Binding-site contacts:
Ligand atom O8 contacts residue HIS170 of chain 2.B at 3.6 Å.
Ligand atom C21 contacts residue HIS41 of chain 2.B at 3.5 Å.
Ligand atom C6 contacts residue VAL189 of chain 2.B at 3.7 Å (hydrophobic).
Ligand atom C29 contacts residue HIS161 of chain 2.B at 3.6 Å.
Ligand atom CB contacts residue VAL188 of chain 2.B at 3.5 Å (hydrophobic).
Ligand atom N6 contacts residue GLU164 of chain 2.B at 2.6 Å (salt-bridge).
Ligand atom C27 contacts residue LEU139 of chain 2.B at 3.6 Å (hydrophobic).
Ligand atom C20 contacts residue CYS143 of chain 2.B at 1.8 Å (hydrophobic).
Ligand atom CG2 contacts residue GLU164 of chain 2.B at 3.6 Å.
Ligand atom N contacts residue CYS143 of chain 2.B at 3.6 Å (h-bond).
Ligand atom C29 contacts residue GLU164 of chain 2.B at 3.4 Å.
Ligand atom C25 contacts residue CYS143 of chain 2.B at 3.5 Å (hydrophobic).
Ligand atom O1 contacts residue VAL189 of chain 2.B at 3.7 Å.
Ligand atom CA contacts residue CYS143 of chain 2.B at 3.0 Å (hydrophobic).
Ligand atom O contacts residue GLU164 of chain 2.B at 3.0 Å (salt-bridge).
Ligand atom CD2 contacts residue TYR52 of chain 2.B at 3.5 Å (hydrophobic).
Ligand atom CA contacts residue GLN162 of chain 2.B at 3.7 Å.
Ligand atom O8 contacts residue HIS161 of chain 2.B at 2.5 Å (h-bond).
Ligand atom C contacts residue GLN162 of chain 2.B at 3.6 Å.
Ligand atom N6 contacts residue PHE138 of chain 2.B at 3.1 Å (h-bond).
Ligand atom N contacts residue VAL188 of chain 2.B at 3.1 Å (h-bond).
Ligand atom N contacts residue GLN162 of chain 2.B at 3.2 Å (h-bond).
Ligand atom C21 contacts residue CYS143 of chain 2.B at 2.3 Å (hydrophobic).
Ligand atom C contacts residue GLU164 of chain 2.B at 3.6 Å.
Ligand atom O contacts residue LEU163 of chain 2.B at 3.5 Å.
Ligand atom CB contacts residue GLU164 of chain 2.B at 3.5 Å.
Ligand atom O contacts residue MET25 of chain 2.B at 3.3 Å.
Ligand atom O8 contacts residue GLU164 of chain 2.B at 3.5 Å.
Ligand atom N contacts residue GLN187 of chain 2.B at 3.0 Å (h-bond).
Ligand atom CD1 contacts residue LEU163 of chain 2.B at 3.6 Å (hydrophobic).
Ligand atom O contacts residue GLN187 of chain 2.B at 3.1 Å.
Ligand atom CD2 contacts residue ASP185 of chain 2.B at 3.6 Å.
Ligand atom C5 contacts residue GLY141 of chain 2.B at 3.4 Å.
Ligand atom CA contacts residue GLU164 of chain 2.B at 3.5 Å.
Ligand atom N contacts residue GLU164 of chain 2.B at 2.9 Å (salt-bridge).
Ligand atom C5 contacts residue VAL189 of chain 2.B at 3.5 Å (hydrophobic).
Ligand atom C28 contacts residue GLU164 of chain 2.B at 3.6 Å.
Ligand atom CG contacts residue HIS41 of chain 2.B at 3.6 Å.
Ligand atom CD1 contacts residue GLN162 of chain 2.B at 3.4 Å.
Ligand atom C27 contacts residue CYS140 of chain 2.B at 3.5 Å (hydrophobic).

A small-molecule ligand and the protein it binds are described below.
Small molecule (SMILES): Cc1cc(C(=O)N[C@@H](C)C(=O)N[C@H](C(=O)N[C@@H](CC(C)C)C(=O)N[C@H](/C=C\C(=O)OCc2ccccc2)C[C@@H]2CCNC2=O)C(C)C)no1

Sequence of chain 2.B:
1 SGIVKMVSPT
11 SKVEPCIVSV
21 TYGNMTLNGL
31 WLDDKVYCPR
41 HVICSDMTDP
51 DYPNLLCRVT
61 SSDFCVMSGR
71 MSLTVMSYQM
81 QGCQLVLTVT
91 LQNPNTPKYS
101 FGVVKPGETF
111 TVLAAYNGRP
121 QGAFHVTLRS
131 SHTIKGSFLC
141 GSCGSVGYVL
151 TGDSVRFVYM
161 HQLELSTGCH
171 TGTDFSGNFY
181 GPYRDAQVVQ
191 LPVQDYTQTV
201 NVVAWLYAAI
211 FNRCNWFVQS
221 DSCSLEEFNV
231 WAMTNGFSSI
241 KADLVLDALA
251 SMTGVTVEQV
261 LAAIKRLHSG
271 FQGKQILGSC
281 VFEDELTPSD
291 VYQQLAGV